Binding-site contacts:
Ligand atom CAD contacts residue PRO129 of chain 1.A at 4.1 Å (hydrophobic).
Ligand atom CAD contacts residue GLU147 of chain 1.A at 3.8 Å.
Ligand atom CAB contacts residue PRO129 of chain 1.A at 4.0 Å (hydrophobic).
Ligand atom NAC contacts residue LEU127 of chain 1.A at 4.4 Å.
Ligand atom CAA contacts residue PHE148 of chain 1.A at 3.0 Å (hydrophobic).
Ligand atom OAE contacts residue GLU147 of chain 1.A at 4.4 Å.
Ligand atom CAB contacts residue LEU127 of chain 1.A at 3.3 Å (hydrophobic).
Ligand atom CAA contacts residue GLU147 of chain 1.A at 4.3 Å.
Ligand atom OAE contacts residue LEU127 of chain 1.A at 4.3 Å.
Ligand atom OAE contacts residue VAL126 of chain 1.A at 3.3 Å (h-bond).
Ligand atom OAE contacts residue PHE148 of chain 1.A at 3.1 Å (h-bond).
Ligand atom NAC contacts residue GLU147 of chain 1.A at 4.5 Å.
Ligand atom NAC contacts residue PHE148 of chain 1.A at 3.6 Å (h-bond).

Sequence of chain 1.A:
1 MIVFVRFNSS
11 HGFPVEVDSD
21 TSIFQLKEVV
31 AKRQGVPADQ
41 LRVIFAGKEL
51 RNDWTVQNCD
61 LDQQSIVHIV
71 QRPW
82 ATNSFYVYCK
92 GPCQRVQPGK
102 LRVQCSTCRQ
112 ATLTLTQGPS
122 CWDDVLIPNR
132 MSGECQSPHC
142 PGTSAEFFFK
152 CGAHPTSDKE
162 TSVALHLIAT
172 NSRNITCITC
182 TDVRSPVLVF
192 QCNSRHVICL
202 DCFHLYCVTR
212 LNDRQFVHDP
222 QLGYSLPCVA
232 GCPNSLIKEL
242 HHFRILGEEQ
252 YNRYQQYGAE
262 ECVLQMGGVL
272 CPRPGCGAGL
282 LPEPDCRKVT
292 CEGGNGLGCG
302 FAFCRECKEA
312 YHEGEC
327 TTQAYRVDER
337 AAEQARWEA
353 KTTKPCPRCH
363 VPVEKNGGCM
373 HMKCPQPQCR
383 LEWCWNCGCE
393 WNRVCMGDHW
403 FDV

A protein and the small-molecule ligand that binds it are described below.
Small molecule (SMILES): C[N+](C)(C)[O-]